Sequence of chain 1.V:
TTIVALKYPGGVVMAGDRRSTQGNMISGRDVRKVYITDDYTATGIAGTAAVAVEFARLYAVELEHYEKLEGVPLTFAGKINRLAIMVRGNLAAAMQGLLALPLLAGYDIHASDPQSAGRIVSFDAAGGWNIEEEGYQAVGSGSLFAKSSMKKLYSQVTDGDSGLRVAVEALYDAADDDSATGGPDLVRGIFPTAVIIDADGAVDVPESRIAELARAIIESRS

A protein and the small-molecule ligand that binds it are described below.
Small molecule (SMILES): CC(C)C[C@H](NC(=O)[C@@H](Cc1cccc2ccccc12)NC(=O)N1CCOCC1)B(O)O

Sequence of chain 1.P:
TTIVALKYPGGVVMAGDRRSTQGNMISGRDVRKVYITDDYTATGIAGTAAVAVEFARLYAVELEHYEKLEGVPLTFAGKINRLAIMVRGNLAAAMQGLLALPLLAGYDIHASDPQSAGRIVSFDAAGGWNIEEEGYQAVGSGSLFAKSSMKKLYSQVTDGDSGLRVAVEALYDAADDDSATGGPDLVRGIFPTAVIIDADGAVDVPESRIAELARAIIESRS

Binding-site contacts:
Ligand atom C37 contacts residue THR21 of chain 1.P at 2.7 Å.
Ligand atom C24 contacts residue ALA52 of chain 1.P at 3.6 Å (hydrophobic).
Ligand atom C4 contacts residue GLY47 of chain 1.P at 3.5 Å.
Ligand atom C22 contacts residue GLY47 of chain 1.P at 3.5 Å.
Ligand atom C13 contacts residue GLY47 of chain 1.P at 3.5 Å.
Ligand atom C34 contacts residue ASP124 of chain 1.V at 3.2 Å.
Ligand atom O16 contacts residue GLY47 of chain 1.P at 2.8 Å (h-bond).
Ligand atom C5 contacts residue THR21 of chain 1.P at 2.7 Å.
Ligand atom C15 contacts residue THR1 of chain 1.P at 2.5 Å.
Ligand atom C39 contacts residue GLN22 of chain 1.P at 3.4 Å.
Ligand atom C38 contacts residue GLN22 of chain 1.P at 3.5 Å.
Ligand atom C37 contacts residue SER20 of chain 1.P at 3.4 Å.
Ligand atom C36 contacts residue ALA49 of chain 1.P at 3.1 Å (hydrophobic).
Ligand atom C25 contacts residue ALA49 of chain 1.P at 3.3 Å (hydrophobic).
Ligand atom O17 contacts residue GLY47 of chain 1.P at 3.6 Å (h-bond).
Ligand atom C35 contacts residue ALA49 of chain 1.P at 2.9 Å (hydrophobic).
Ligand atom B contacts residue LYS33 of chain 1.P at 3.7 Å.
Ligand atom C22 contacts residue THR1 of chain 1.P at 3.7 Å.
Ligand atom C24 contacts residue ALA49 of chain 1.P at 3.5 Å (hydrophobic).
Ligand atom C13 contacts residue THR48 of chain 1.P at 3.4 Å.
Ligand atom C15 contacts residue LYS33 of chain 1.P at 3.4 Å.
Ligand atom C40 contacts residue ASP124 of chain 1.V at 2.9 Å.
Ligand atom C4 contacts residue THR21 of chain 1.P at 3.6 Å.
Ligand atom O17 contacts residue THR1 of chain 1.P at 2.5 Å (h-bond).
Ligand atom O12 contacts residue GLY47 of chain 1.P at 3.3 Å.
Ligand atom C22 contacts residue LYS33 of chain 1.P at 3.7 Å.
Ligand atom O3 contacts residue THR21 of chain 1.P at 3.2 Å (h-bond).
Ligand atom C31 contacts residue THR21 of chain 1.P at 3.6 Å.
Ligand atom N6 contacts residue THR21 of chain 1.P at 3.6 Å.
Ligand atom C32 contacts residue THR21 of chain 1.P at 3.5 Å.
Ligand atom C38 contacts residue SER27 of chain 1.P at 2.8 Å.
Ligand atom O16 contacts residue THR1 of chain 1.P at 2.5 Å (h-bond).
Ligand atom N1 contacts residue SER20 of chain 1.P at 3.8 Å.
Ligand atom C33 contacts residue ASP124 of chain 1.V at 3.6 Å.
Ligand atom B contacts residue THR1 of chain 1.P at 1.6 Å.
Ligand atom C38 contacts residue SER20 of chain 1.P at 3.7 Å.
Ligand atom C34 contacts residue ALA49 of chain 1.P at 3.5 Å (hydrophobic).
Ligand atom C37 contacts residue SER27 of chain 1.P at 3.3 Å.
Ligand atom C38 contacts residue THR21 of chain 1.P at 3.7 Å.
Ligand atom O16 contacts residue ALA46 of chain 1.P at 3.3 Å.